Sequence of chain 3.C:
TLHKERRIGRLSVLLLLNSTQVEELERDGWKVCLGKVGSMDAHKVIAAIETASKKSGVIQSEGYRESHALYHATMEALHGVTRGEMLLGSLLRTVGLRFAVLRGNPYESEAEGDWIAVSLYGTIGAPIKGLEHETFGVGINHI

Binding-site contacts:
Ligand atom N6 contacts residue THR127 of chain 1.C at 2.9 Å (h-bond).
Ligand atom O2' contacts residue LYS40 of chain 1.C at 3.0 Å.
Ligand atom O2 contacts residue ALA51 of chain 3.C at 3.3 Å (h-bond).
Ligand atom C2' contacts residue THR55 of chain 3.C at 3.0 Å.
Ligand atom C5' contacts residue U7 of chain 2.A at 3.1 Å.
Ligand atom O2' contacts residue GLY42 of chain 1.C at 2.8 Å.
Ligand atom OP2 contacts residue LYS40 of chain 1.C at 3.3 Å.
Ligand atom O6 contacts residue LYS133 of chain 1.C at 3.1 Å.
Ligand atom C1' contacts residue THR98 of chain 1.C at 3.3 Å.
Ligand atom O4' contacts residue GLY42 of chain 1.C at 2.9 Å.
Ligand atom O2 contacts residue GLY100 of chain 1.C at 3.3 Å.
Ligand atom O4' contacts residue SER43 of chain 1.C at 3.2 Å (h-bond).
Ligand atom N3 contacts residue GLU54 of chain 3.C at 2.9 Å (salt-bridge).
Ligand atom C6 contacts residue THR127 of chain 1.C at 3.1 Å.
Ligand atom N3 contacts residue VAL99 of chain 1.C at 3.0 Å.
Ligand atom O2 contacts residue THR55 of chain 3.C at 2.9 Å (h-bond).
Ligand atom N2 contacts residue ALA130 of chain 1.C at 3.1 Å (h-bond).
Ligand atom O4' contacts residue PRO131 of chain 1.C at 2.9 Å (h-bond).
Ligand atom C2 contacts residue VAL99 of chain 1.C at 3.3 Å (hydrophobic).
Ligand atom N1 contacts residue THR127 of chain 1.C at 2.7 Å (h-bond).
Ligand atom O3' contacts residue U1 of chain 3.A at 2.9 Å (h-bond).
Ligand atom C5' contacts residue LYS40 of chain 1.C at 3.3 Å.
Ligand atom C2 contacts residue GLY100 of chain 1.C at 3.2 Å.
Ligand atom O2' contacts residue THR98 of chain 1.C at 2.7 Å (h-bond).
Ligand atom N2 contacts residue ILE132 of chain 1.C at 3.3 Å (h-bond).
Ligand atom C2' contacts residue THR98 of chain 1.C at 3.2 Å.
Ligand atom N1 contacts residue GLU136 of chain 1.C at 2.7 Å (salt-bridge).
Ligand atom O2 contacts residue ALA56 of chain 1.C at 3.1 Å.
Ligand atom N3 contacts residue GLY100 of chain 1.C at 3.2 Å (h-bond).
Ligand atom C2 contacts residue GLU136 of chain 1.C at 3.1 Å.
Ligand atom O2' contacts residue PRO131 of chain 1.C at 2.1 Å (h-bond).
Ligand atom O2' contacts residue U1 of chain 3.A at 3.1 Å.
Ligand atom N2 contacts residue GLU136 of chain 1.C at 2.6 Å (salt-bridge).
Ligand atom N3 contacts residue THR98 of chain 1.C at 2.8 Å (h-bond).
Ligand atom O2' contacts residue ILE132 of chain 1.C at 3.3 Å (h-bond).
Ligand atom O5' contacts residue U7 of chain 2.A at 2.9 Å (h-bond).
Ligand atom C6 contacts residue THR55 of chain 1.C at 3.3 Å.
Ligand atom C6 contacts residue LEU101 of chain 1.C at 3.2 Å (hydrophobic).
Ligand atom O4' contacts residue VAL41 of chain 1.C at 3.2 Å (h-bond).
Ligand atom O2' contacts residue THR55 of chain 3.C at 2.3 Å (h-bond).

Sequence of chain 1.C:
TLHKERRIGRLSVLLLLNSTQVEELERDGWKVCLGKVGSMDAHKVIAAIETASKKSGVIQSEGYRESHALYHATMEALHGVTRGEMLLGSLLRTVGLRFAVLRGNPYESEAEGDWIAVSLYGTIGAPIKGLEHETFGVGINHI

This protein binds this small molecule.
Small molecule (SMILES): Nc1nc(=O)c2ncn([C@@H]3O[C@H](CO[P](=O)(O)O[C@H]4[C@@H](O)[C@H](n5cnc6c(N)ncnc65)O[C@@H]4CO[P](=O)(O)O[C@H]4[C@@H](O)[C@H](n5ccc(=O)[nH]c5=O)O[C@@H]4CO[P](=O)(O)O[C@H]4[C@@H](O)[C@H](n5ccc(=O)[nH]c5=O)O[C@@H]4CO[P](=O)(O)O[C@H]4[C@@H](O)[C@H](n5ccc(=O)[nH]c5=O)O[C@@H]4CO)[C@@H](O[P](=O)(O)OC[C@H]4O[C@@H](n5ccc(=O)[nH]c5=O)[C@H](O)[C@@H]4O[P](=O)(O)OC[C@H]4O[C@@H](n5ccc(=O)[nH]c5=O)[C@H](O)[C@@H]4O)[C@H]3O)c2[nH]1